Sequence of chain 1.C:
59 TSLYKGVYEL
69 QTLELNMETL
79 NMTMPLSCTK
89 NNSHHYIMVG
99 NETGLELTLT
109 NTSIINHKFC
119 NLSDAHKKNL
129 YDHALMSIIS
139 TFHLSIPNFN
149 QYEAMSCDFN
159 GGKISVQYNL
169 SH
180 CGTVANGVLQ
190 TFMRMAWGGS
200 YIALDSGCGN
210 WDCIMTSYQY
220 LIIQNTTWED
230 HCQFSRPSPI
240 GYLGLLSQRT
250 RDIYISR

Binding-site contacts:
Ligand atom C7 contacts residue ASN99 of chain 1.C at 3.4 Å.
Ligand atom C8 contacts residue ASN99 of chain 1.C at 3.7 Å.
Ligand atom O5 contacts residue ASN99 of chain 1.C at 2.4 Å (h-bond).
Ligand atom C2 contacts residue ASN99 of chain 1.C at 2.4 Å.
Ligand atom C6 contacts residue MET80 of chain 1.C at 4.2 Å (hydrophobic).
Ligand atom N2 contacts residue ASN99 of chain 1.C at 2.9 Å (h-bond).
Ligand atom O7 contacts residue ASN99 of chain 1.C at 3.5 Å (h-bond).
Ligand atom C5 contacts residue ASN99 of chain 1.C at 3.7 Å.
Ligand atom C4 contacts residue ASN99 of chain 1.C at 4.2 Å.
Ligand atom N2 contacts residue GLU100 of chain 1.C at 3.9 Å.
Ligand atom C7 contacts residue GLU100 of chain 1.C at 4.2 Å.
Ligand atom O6 contacts residue MET80 of chain 1.C at 3.8 Å.
Ligand atom C1 contacts residue ASN99 of chain 1.C at 1.4 Å.
Ligand atom C8 contacts residue GLU100 of chain 1.C at 3.6 Å.
Ligand atom O5 contacts residue MET80 of chain 1.C at 4.4 Å.
Ligand atom C3 contacts residue ASN99 of chain 1.C at 3.8 Å.

The small molecule below binds the protein below.
Small molecule (SMILES): CC(=O)N[C@@H]1[C@@H](O)[C@H](O)[C@@H](CO)O[C@H]1O